Binding-site contacts:
Ligand atom O20 contacts residue P2C1 of chain 2.D at 0.8 Å.
Ligand atom C17 contacts residue THR119 of chain 2.B at 3.0 Å.
Ligand atom C1 contacts residue P2C1 of chain 2.D at 1.1 Å.
Ligand atom C14 contacts residue P2C1 of chain 2.D at 1.7 Å.
Ligand atom CL7 contacts residue LYS15 of chain 1.B at 3.5 Å.
Ligand atom CL8 contacts residue ALA108 of chain 2.B at 3.2 Å.
Ligand atom C16 contacts residue THR119 of chain 2.B at 3.3 Å.
Ligand atom O9 contacts residue LYS15 of chain 1.B at 3.1 Å.
Ligand atom O10 contacts residue LYS15 of chain 2.B at 2.9 Å.
Ligand atom C2 contacts residue P2C1 of chain 2.D at 0.6 Å.
Ligand atom CL7 contacts residue P2C1 of chain 2.D at 1.6 Å.
Ligand atom C6 contacts residue P2C1 of chain 2.D at 0.7 Å.
Ligand atom C19 contacts residue SER117 of chain 1.B at 3.2 Å.
Ligand atom O11 contacts residue LYS15 of chain 2.B at 2.9 Å.
Ligand atom N18 contacts residue P2C1 of chain 2.D at 1.4 Å (h-bond).
Ligand atom O21 contacts residue P2C1 of chain 2.D at 1.0 Å.
Ligand atom O20 contacts residue LEU110 of chain 2.B at 3.2 Å.
Ligand atom C5 contacts residue P2C1 of chain 2.D at 0.6 Å.
Ligand atom O11 contacts residue P2C1 of chain 2.D at 2.8 Å.
Ligand atom C19 contacts residue P2C1 of chain 2.D at 0.5 Å.
Ligand atom C13 contacts residue P2C1 of chain 2.D at 0.7 Å.
Ligand atom C12 contacts residue P2C1 of chain 2.D at 0.5 Å.
Ligand atom O21 contacts residue THR119 of chain 1.B at 3.3 Å (h-bond).
Ligand atom O10 contacts residue P2C1 of chain 2.D at 1.8 Å (h-bond).
Ligand atom C16 contacts residue P2C1 of chain 2.D at 1.1 Å.
Ligand atom C19 contacts residue LEU110 of chain 2.B at 3.3 Å (hydrophobic).
Ligand atom C4 contacts residue LEU17 of chain 2.B at 3.3 Å (hydrophobic).
Ligand atom O9 contacts residue P2C1 of chain 2.D at 1.6 Å.
Ligand atom C15 contacts residue P2C1 of chain 2.D at 1.6 Å.
Ligand atom C6 contacts residue LEU17 of chain 1.B at 3.4 Å (hydrophobic).
Ligand atom C17 contacts residue P2C1 of chain 2.D at 1.0 Å.
Ligand atom C1 contacts residue LEU17 of chain 1.B at 3.4 Å (hydrophobic).
Ligand atom C3 contacts residue P2C1 of chain 2.D at 0.6 Å.
Ligand atom C12 contacts residue LEU110 of chain 1.B at 3.3 Å (hydrophobic).
Ligand atom C6 contacts residue ALA108 of chain 2.B at 3.4 Å (hydrophobic).
Ligand atom C4 contacts residue P2C1 of chain 2.D at 0.7 Å.
Ligand atom C17 contacts residue SER117 of chain 2.B at 3.0 Å.
Ligand atom C12 contacts residue SER117 of chain 2.B at 2.8 Å.
Ligand atom O20 contacts residue SER117 of chain 1.B at 2.2 Å (h-bond).
Ligand atom CL8 contacts residue P2C1 of chain 2.D at 1.7 Å.

Sequence of chain 2.B:
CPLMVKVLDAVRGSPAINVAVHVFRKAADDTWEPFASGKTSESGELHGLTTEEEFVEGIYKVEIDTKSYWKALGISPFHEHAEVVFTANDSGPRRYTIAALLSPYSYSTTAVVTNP

The small molecule below binds the protein below.
Small molecule (SMILES): O=C(O)c1ccccc1Nc1cc(Cl)c(OOO)c(Cl)c1

Sequence of chain 1.B:
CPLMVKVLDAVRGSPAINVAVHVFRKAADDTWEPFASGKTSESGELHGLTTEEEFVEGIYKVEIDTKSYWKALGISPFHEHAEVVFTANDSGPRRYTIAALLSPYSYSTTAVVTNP